Sequence of chain 1.C:
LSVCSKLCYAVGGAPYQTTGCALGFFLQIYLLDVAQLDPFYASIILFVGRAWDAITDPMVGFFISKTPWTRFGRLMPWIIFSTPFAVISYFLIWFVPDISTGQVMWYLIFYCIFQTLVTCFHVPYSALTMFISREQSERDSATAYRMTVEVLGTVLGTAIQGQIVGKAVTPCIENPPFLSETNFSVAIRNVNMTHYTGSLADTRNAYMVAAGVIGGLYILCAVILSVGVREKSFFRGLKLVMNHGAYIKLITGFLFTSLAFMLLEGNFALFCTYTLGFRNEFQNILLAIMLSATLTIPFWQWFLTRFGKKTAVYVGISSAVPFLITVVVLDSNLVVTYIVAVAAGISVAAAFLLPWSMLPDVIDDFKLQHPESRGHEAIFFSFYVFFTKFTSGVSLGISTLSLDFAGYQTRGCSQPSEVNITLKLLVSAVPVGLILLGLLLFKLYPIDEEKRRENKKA

This protein binds this small molecule.
Small molecule (SMILES): CC(=O)N[C@@H]1[C@@H](O)[C@H](O)[C@@H](CO)O[C@H]1O

Binding-site contacts:
Ligand atom O5 contacts residue ASN227 of chain 1.C at 2.4 Å (h-bond).
Ligand atom C5 contacts residue THR229 of chain 1.C at 3.9 Å.
Ligand atom C7 contacts residue ASN227 of chain 1.C at 3.4 Å.
Ligand atom C3 contacts residue ASN227 of chain 1.C at 3.8 Å.
Ligand atom O6 contacts residue THR229 of chain 1.C at 4.2 Å.
Ligand atom C4 contacts residue THR229 of chain 1.C at 4.5 Å.
Ligand atom C2 contacts residue THR229 of chain 1.C at 4.1 Å.
Ligand atom C4 contacts residue ASN227 of chain 1.C at 4.2 Å.
Ligand atom O5 contacts residue THR229 of chain 1.C at 4.2 Å.
Ligand atom C5 contacts residue ASN227 of chain 1.C at 3.6 Å.
Ligand atom C1 contacts residue THR229 of chain 1.C at 3.7 Å.
Ligand atom N2 contacts residue ASN227 of chain 1.C at 3.0 Å (h-bond).
Ligand atom O7 contacts residue ASN227 of chain 1.C at 3.6 Å (h-bond).
Ligand atom C1 contacts residue ASN227 of chain 1.C at 1.4 Å.
Ligand atom C3 contacts residue THR229 of chain 1.C at 3.8 Å.
Ligand atom C8 contacts residue ASN227 of chain 1.C at 3.8 Å.
Ligand atom N2 contacts residue THR229 of chain 1.C at 4.1 Å.
Ligand atom C6 contacts residue THR229 of chain 1.C at 4.5 Å.
Ligand atom C2 contacts residue ASN227 of chain 1.C at 2.5 Å.